Sequence of chain 1.A:
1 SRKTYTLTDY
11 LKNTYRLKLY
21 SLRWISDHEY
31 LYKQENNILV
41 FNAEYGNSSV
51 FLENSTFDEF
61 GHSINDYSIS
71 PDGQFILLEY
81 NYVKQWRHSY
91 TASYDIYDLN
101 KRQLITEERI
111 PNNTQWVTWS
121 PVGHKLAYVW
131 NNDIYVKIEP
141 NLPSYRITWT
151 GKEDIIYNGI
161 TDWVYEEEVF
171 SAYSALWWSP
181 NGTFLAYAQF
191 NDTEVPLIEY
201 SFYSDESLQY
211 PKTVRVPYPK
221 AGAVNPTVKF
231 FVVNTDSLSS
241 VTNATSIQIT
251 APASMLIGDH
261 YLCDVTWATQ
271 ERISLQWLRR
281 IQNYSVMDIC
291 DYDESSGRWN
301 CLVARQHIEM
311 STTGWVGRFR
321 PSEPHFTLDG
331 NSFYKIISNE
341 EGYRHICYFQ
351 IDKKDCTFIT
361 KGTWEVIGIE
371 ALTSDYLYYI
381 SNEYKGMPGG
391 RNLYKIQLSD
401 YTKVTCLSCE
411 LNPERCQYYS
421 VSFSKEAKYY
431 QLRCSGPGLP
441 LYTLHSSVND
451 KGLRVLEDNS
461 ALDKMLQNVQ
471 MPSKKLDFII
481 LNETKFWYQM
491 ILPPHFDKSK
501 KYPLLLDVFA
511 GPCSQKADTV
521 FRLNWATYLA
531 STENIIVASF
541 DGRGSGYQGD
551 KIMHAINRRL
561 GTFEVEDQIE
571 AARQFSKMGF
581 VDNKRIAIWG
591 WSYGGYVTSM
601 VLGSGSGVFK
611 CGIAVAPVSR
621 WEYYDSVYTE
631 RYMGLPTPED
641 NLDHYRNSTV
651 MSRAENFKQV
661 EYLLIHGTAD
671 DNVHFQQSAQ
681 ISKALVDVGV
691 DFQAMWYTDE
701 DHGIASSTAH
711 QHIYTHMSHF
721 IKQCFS

This small molecule binds to this protein.
Small molecule (SMILES): CC(=O)N[C@H]1[C@H](O[C@H]2[C@H](O)[C@@H](NC(C)=O)CO[C@@H]2CO[C@@H]2O[C@@H](C)[C@@H](O)[C@@H](O)[C@@H]2O)O[C@H](CO)[C@@H](O)[C@@H]1O

Binding-site contacts:
Ligand atom C5 contacts residue TYR45 of chain 1.A at 3.5 Å (hydrophobic).
Ligand atom O7 contacts residue SER48 of chain 1.A at 3.5 Å.
Ligand atom C3 contacts residue TYR45 of chain 1.A at 4.3 Å (hydrophobic).
Ligand atom C4 contacts residue ASN47 of chain 1.A at 4.2 Å.
Ligand atom O6 contacts residue ASN47 of chain 1.A at 4.5 Å.
Ligand atom C6 contacts residue TYR45 of chain 1.A at 3.4 Å (hydrophobic).
Ligand atom O7 contacts residue ASN47 of chain 1.A at 3.2 Å (h-bond).
Ligand atom C7 contacts residue ASN47 of chain 1.A at 3.2 Å.
Ligand atom C8 contacts residue VAL40 of chain 1.A at 3.2 Å (hydrophobic).
Ligand atom C8 contacts residue SER49 of chain 1.A at 3.5 Å.
Ligand atom C8 contacts residue ASN42 of chain 1.A at 4.3 Å.
Ligand atom C3 contacts residue ASN47 of chain 1.A at 3.8 Å.
Ligand atom C8 contacts residue SER48 of chain 1.A at 3.6 Å.
Ligand atom C8 contacts residue PHE41 of chain 1.A at 4.4 Å (hydrophobic).
Ligand atom C2 contacts residue ASN42 of chain 1.A at 4.3 Å.
Ligand atom C1 contacts residue ASN42 of chain 1.A at 3.8 Å.
Ligand atom O5 contacts residue TYR45 of chain 1.A at 4.4 Å.
Ligand atom C4 contacts residue TYR45 of chain 1.A at 3.6 Å (hydrophobic).
Ligand atom C8 contacts residue GLU29 of chain 1.A at 4.0 Å.
Ligand atom O7 contacts residue SER49 of chain 1.A at 2.6 Å (h-bond).
Ligand atom C8 contacts residue ASN47 of chain 1.A at 3.9 Å.
Ligand atom C3 contacts residue ASN42 of chain 1.A at 4.2 Å.
Ligand atom C1 contacts residue ASN47 of chain 1.A at 1.5 Å.
Ligand atom C7 contacts residue SER48 of chain 1.A at 4.0 Å.
Ligand atom N2 contacts residue ASN47 of chain 1.A at 2.9 Å (h-bond).
Ligand atom C2 contacts residue ASN47 of chain 1.A at 2.4 Å.
Ligand atom N2 contacts residue GLU29 of chain 1.A at 4.4 Å.
Ligand atom O5 contacts residue ASN47 of chain 1.A at 2.3 Å (h-bond).
Ligand atom N2 contacts residue ASN42 of chain 1.A at 4.1 Å.
Ligand atom C7 contacts residue SER49 of chain 1.A at 3.3 Å.
Ligand atom O5 contacts residue ASN42 of chain 1.A at 4.5 Å.
Ligand atom O6 contacts residue TYR45 of chain 1.A at 4.3 Å.
Ligand atom C5 contacts residue ASN47 of chain 1.A at 3.7 Å.